Binding-site contacts:
Ligand atom C3 contacts residue SER80 of chain 1.A at 3.5 Å.
Ligand atom C2 contacts residue SER80 of chain 1.A at 3.4 Å.
Ligand atom N4 contacts residue SER80 of chain 1.A at 2.7 Å (h-bond).
Ligand atom N13 contacts residue LEU204 of chain 1.A at 3.6 Å (h-bond).
Ligand atom C12 contacts residue SER205 of chain 1.A at 3.4 Å.
Ligand atom C6 contacts residue GLN78 of chain 1.A at 3.5 Å.
Ligand atom N4 contacts residue GLN78 of chain 1.A at 4.1 Å.
Ligand atom C3 contacts residue GLN78 of chain 1.A at 3.9 Å.
Ligand atom C15 contacts residue ARG79 of chain 1.A at 3.8 Å.
Ligand atom C7 contacts residue GLN78 of chain 1.A at 3.8 Å.
Ligand atom C9 contacts residue ARG79 of chain 1.A at 4.0 Å.
Ligand atom C11 contacts residue PRO210 of chain 1.A at 3.8 Å (hydrophobic).
Ligand atom C11 contacts residue HIS208 of chain 1.A at 3.5 Å.
Ligand atom C2 contacts residue MET74 of chain 1.A at 3.9 Å (hydrophobic).
Ligand atom N13 contacts residue SER205 of chain 1.A at 2.9 Å (h-bond).
Ligand atom N13 contacts residue GLY209 of chain 1.A at 3.3 Å (h-bond).
Ligand atom C15 contacts residue SER80 of chain 1.A at 4.0 Å.
Ligand atom N13 contacts residue HIS208 of chain 1.A at 3.5 Å (h-bond).
Ligand atom C2 contacts residue ARG79 of chain 1.A at 4.1 Å.
Ligand atom C7 contacts residue PRO206 of chain 1.A at 4.0 Å (hydrophobic).
Ligand atom C8 contacts residue GLN78 of chain 1.A at 3.5 Å.
Ligand atom C10 contacts residue SER80 of chain 1.A at 3.5 Å.
Ligand atom N5 contacts residue GLN78 of chain 1.A at 3.7 Å.
Ligand atom N5 contacts residue SER80 of chain 1.A at 3.9 Å.
Ligand atom C14 contacts residue LEU204 of chain 1.A at 3.5 Å (hydrophobic).
Ligand atom N4 contacts residue ARG79 of chain 1.A at 3.5 Å.
Ligand atom C14 contacts residue PRO206 of chain 1.A at 3.6 Å (hydrophobic).
Ligand atom N13 contacts residue PRO210 of chain 1.A at 4.0 Å.
Ligand atom C3 contacts residue ARG79 of chain 1.A at 4.0 Å.
Ligand atom C15 contacts residue PRO206 of chain 1.A at 4.0 Å (hydrophobic).
Ligand atom N13 contacts residue SER203 of chain 1.A at 4.0 Å.
Ligand atom C1 contacts residue GLN78 of chain 1.A at 4.0 Å.
Ligand atom C15 contacts residue GLN78 of chain 1.A at 3.5 Å.
Ligand atom C14 contacts residue SER205 of chain 1.A at 3.6 Å.
Ligand atom C12 contacts residue LEU204 of chain 1.A at 4.0 Å (hydrophobic).
Ligand atom C12 contacts residue HIS208 of chain 1.A at 3.6 Å.
Ligand atom C11 contacts residue GLY209 of chain 1.A at 4.0 Å.
Ligand atom C11 contacts residue SER80 of chain 1.A at 4.1 Å.
Ligand atom C9 contacts residue SER80 of chain 1.A at 3.7 Å.
Ligand atom C9 contacts residue GLN78 of chain 1.A at 4.0 Å.

A protein and the small-molecule ligand that binds it are described below.
Small molecule (SMILES): CCc1cc(C)n(-c2ccc(N)cc2)n1

Sequence of chain 1.A:
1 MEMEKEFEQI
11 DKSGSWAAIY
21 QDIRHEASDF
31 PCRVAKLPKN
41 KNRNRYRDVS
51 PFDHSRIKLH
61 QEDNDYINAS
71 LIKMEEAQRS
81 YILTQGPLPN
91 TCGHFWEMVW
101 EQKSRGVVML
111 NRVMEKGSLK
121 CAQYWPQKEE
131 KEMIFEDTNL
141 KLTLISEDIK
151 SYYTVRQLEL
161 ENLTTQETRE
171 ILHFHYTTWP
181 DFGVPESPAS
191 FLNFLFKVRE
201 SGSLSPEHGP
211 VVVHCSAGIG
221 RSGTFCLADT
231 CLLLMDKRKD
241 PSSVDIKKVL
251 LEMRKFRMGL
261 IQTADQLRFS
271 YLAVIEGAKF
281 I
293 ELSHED